Sequence of chain 1.B:
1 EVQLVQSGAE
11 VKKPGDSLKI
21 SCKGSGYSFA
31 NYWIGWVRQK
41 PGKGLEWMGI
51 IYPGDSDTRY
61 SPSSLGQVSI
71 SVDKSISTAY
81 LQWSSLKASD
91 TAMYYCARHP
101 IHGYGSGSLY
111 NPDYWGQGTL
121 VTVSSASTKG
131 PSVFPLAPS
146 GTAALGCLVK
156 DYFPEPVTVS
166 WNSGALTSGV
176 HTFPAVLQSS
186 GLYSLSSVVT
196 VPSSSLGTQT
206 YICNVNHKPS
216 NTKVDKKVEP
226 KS

The protein below binds the small molecule below.
Small molecule (SMILES): CC(=O)N[C@@H]1[C@@H](O)[C@H](O)[C@@H](CO)O[C@H]1O

Binding-site contacts:
Ligand atom O3 contacts residue TYR104 of chain 1.B at 4.4 Å.
Ligand atom C3 contacts residue TYR104 of chain 1.B at 4.2 Å (hydrophobic).
Ligand atom C4 contacts residue ASN25 of chain 1.A at 4.5 Å.
Ligand atom C7 contacts residue TYR104 of chain 1.B at 4.2 Å (hydrophobic).
Ligand atom N2 contacts residue ASN25 of chain 1.A at 3.0 Å (h-bond).
Ligand atom O7 contacts residue GLY21 of chain 1.A at 3.2 Å.
Ligand atom C8 contacts residue TYR104 of chain 1.B at 3.9 Å (hydrophobic).
Ligand atom C2 contacts residue TYR104 of chain 1.B at 4.2 Å (hydrophobic).
Ligand atom C1 contacts residue ASN25 of chain 1.A at 1.5 Å.
Ligand atom C2 contacts residue ASN25 of chain 1.A at 2.6 Å.
Ligand atom C7 contacts residue GLY21 of chain 1.A at 3.9 Å.
Ligand atom O5 contacts residue ASN25 of chain 1.A at 2.5 Å (h-bond).
Ligand atom O7 contacts residue ASN25 of chain 1.A at 3.9 Å.
Ligand atom C8 contacts residue PHE24 of chain 1.A at 4.1 Å (hydrophobic).
Ligand atom C1 contacts residue TYR104 of chain 1.B at 3.9 Å (hydrophobic).
Ligand atom C3 contacts residue ASN25 of chain 1.A at 3.9 Å.
Ligand atom N2 contacts residue TYR104 of chain 1.B at 3.4 Å.
Ligand atom C7 contacts residue ASN25 of chain 1.A at 3.7 Å.
Ligand atom C5 contacts residue ASN25 of chain 1.A at 3.9 Å.
Ligand atom C8 contacts residue GLY21 of chain 1.A at 4.2 Å.

Sequence of chain 1.A:
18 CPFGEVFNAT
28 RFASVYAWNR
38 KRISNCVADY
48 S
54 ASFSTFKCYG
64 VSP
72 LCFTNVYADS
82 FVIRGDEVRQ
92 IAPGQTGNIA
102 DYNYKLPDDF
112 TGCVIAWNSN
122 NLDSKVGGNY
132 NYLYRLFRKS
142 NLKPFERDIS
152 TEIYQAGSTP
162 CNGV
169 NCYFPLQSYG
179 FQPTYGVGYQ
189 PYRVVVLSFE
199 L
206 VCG